Sequence of chain 1.A:
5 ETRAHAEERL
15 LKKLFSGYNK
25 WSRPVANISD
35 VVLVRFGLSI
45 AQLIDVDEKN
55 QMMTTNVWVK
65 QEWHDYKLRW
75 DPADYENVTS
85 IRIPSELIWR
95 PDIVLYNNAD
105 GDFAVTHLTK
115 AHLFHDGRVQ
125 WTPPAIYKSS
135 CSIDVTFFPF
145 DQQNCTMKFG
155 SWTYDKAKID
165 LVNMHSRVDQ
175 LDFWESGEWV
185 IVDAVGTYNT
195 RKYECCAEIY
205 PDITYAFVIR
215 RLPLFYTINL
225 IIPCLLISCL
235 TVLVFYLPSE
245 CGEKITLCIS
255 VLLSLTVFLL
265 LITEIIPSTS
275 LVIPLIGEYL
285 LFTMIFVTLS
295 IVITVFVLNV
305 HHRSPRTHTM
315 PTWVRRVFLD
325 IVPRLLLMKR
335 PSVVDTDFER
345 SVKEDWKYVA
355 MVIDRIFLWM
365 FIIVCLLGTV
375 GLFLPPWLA

Binding-site contacts:
Ligand atom N2 contacts residue ASN81 of chain 1.A at 2.8 Å (h-bond).
Ligand atom C3 contacts residue ASN81 of chain 1.A at 3.8 Å.
Ligand atom C8 contacts residue ASN81 of chain 1.A at 4.2 Å.
Ligand atom O6 contacts residue THR83 of chain 1.A at 4.2 Å.
Ligand atom C5 contacts residue ASN81 of chain 1.A at 3.7 Å.
Ligand atom C1 contacts residue ASN81 of chain 1.A at 1.4 Å.
Ligand atom O5 contacts residue ASN81 of chain 1.A at 2.4 Å (h-bond).
Ligand atom C4 contacts residue ASN81 of chain 1.A at 4.2 Å.
Ligand atom C7 contacts residue ASN81 of chain 1.A at 3.1 Å.
Ligand atom O7 contacts residue ASN81 of chain 1.A at 3.1 Å (h-bond).
Ligand atom C2 contacts residue ASN81 of chain 1.A at 2.4 Å.

The small molecule below binds the protein below.
Small molecule (SMILES): CC(=O)N[C@@H]1[C@@H](O)[C@H](O)[C@@H](CO)O[C@H]1O